Sequence of chain 1.A:
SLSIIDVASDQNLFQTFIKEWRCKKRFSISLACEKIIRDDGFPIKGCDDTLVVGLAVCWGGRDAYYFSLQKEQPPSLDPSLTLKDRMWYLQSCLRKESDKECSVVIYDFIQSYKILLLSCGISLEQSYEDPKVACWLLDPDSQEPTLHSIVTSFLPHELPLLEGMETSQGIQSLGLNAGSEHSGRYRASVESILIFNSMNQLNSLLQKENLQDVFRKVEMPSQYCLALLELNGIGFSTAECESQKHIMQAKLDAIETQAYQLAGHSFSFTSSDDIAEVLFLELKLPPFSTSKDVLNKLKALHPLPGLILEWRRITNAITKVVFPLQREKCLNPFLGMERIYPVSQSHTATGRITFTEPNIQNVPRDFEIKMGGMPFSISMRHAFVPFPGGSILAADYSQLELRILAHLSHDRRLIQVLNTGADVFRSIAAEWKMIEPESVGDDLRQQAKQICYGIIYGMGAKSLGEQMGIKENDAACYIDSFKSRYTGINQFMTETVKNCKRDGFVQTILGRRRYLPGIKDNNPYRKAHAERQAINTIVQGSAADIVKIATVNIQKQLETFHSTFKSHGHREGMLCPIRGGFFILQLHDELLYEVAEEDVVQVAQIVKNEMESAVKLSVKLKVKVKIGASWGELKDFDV

A small-molecule ligand and the protein it binds are described below.
Small molecule (SMILES): Cc1cccc(N(C)C(=O)[C@@H]2[C@H](O)CCN2c2nc(C)cc(C(F)(F)F)c2C#N)c1

Binding-site contacts:
Ligand atom C21 contacts residue PHE552 of chain 1.A at 3.6 Å (hydrophobic).
Ligand atom C9 contacts residue PHE552 of chain 1.A at 3.8 Å (hydrophobic).
Ligand atom C16 contacts residue TYR548 of chain 1.A at 3.8 Å (hydrophobic).
Ligand atom C10 contacts residue TYR548 of chain 1.A at 3.8 Å (hydrophobic).
Ligand atom C14 contacts residue MET538 of chain 1.A at 3.9 Å (hydrophobic).
Ligand atom N2 contacts residue ILE498 of chain 1.A at 3.5 Å.
Ligand atom C9 contacts residue SER551 of chain 1.A at 3.6 Å.
Ligand atom C13 contacts residue GLU501 of chain 1.A at 3.6 Å.
Ligand atom N1 contacts residue ILE498 of chain 1.A at 3.7 Å.
Ligand atom C9 contacts residue TYR548 of chain 1.A at 3.8 Å (hydrophobic).
Ligand atom F3 contacts residue VAL494 of chain 1.A at 3.7 Å.
Ligand atom C12 contacts residue TYR548 of chain 1.A at 3.4 Å (hydrophobic).
Ligand atom C6 contacts residue GLU501 of chain 1.A at 3.5 Å.
Ligand atom F1 contacts residue TYR556 of chain 1.A at 3.1 Å.
Ligand atom C18 contacts residue VAL494 of chain 1.A at 3.4 Å (hydrophobic).
Ligand atom N4 contacts residue VAL487 of chain 1.A at 3.8 Å.
Ligand atom C15 contacts residue TYR548 of chain 1.A at 3.7 Å (hydrophobic).
Ligand atom C17 contacts residue VAL494 of chain 1.A at 3.8 Å (hydrophobic).
Ligand atom C18 contacts residue TYR556 of chain 1.A at 3.0 Å (hydrophobic).
Ligand atom N4 contacts residue TYR556 of chain 1.A at 3.0 Å (h-bond).
Ligand atom C2 contacts residue PHE552 of chain 1.A at 3.8 Å (hydrophobic).
Ligand atom F1 contacts residue LEU484 of chain 1.A at 3.8 Å.
Ligand atom F2 contacts residue PHE552 of chain 1.A at 3.9 Å.
Ligand atom C14 contacts residue ILE498 of chain 1.A at 3.9 Å (hydrophobic).
Ligand atom C7 contacts residue ILE498 of chain 1.A at 3.6 Å (hydrophobic).
Ligand atom C4 contacts residue ILE498 of chain 1.A at 3.6 Å (hydrophobic).
Ligand atom O2 contacts residue TYR556 of chain 1.A at 3.9 Å.
Ligand atom C11 contacts residue TYR548 of chain 1.A at 3.7 Å (hydrophobic).
Ligand atom C13 contacts residue ILE498 of chain 1.A at 3.5 Å (hydrophobic).
Ligand atom C17 contacts residue TYR556 of chain 1.A at 3.4 Å (hydrophobic).
Ligand atom O1 contacts residue ARG555 of chain 1.A at 3.6 Å.
Ligand atom O2 contacts residue ARG555 of chain 1.A at 3.8 Å.
Ligand atom N4 contacts residue VAL494 of chain 1.A at 3.7 Å.
Ligand atom C21 contacts residue CYS522 of chain 1.A at 3.8 Å (hydrophobic).
Ligand atom C1 contacts residue PHE552 of chain 1.A at 3.6 Å (hydrophobic).
Ligand atom C3 contacts residue ILE498 of chain 1.A at 3.8 Å (hydrophobic).
Ligand atom C13 contacts residue TYR548 of chain 1.A at 3.6 Å (hydrophobic).
Ligand atom O1 contacts residue GLU501 of chain 1.A at 2.8 Å (salt-bridge).
Ligand atom C14 contacts residue TYR548 of chain 1.A at 3.6 Å (hydrophobic).
Ligand atom C1 contacts residue ILE525 of chain 1.A at 3.8 Å (hydrophobic).